Binding-site contacts:
Ligand atom CA2 contacts residue SER205 of chain 1.B at 2.4 Å.
Ligand atom O2 contacts residue GLU202 of chain 1.B at 3.6 Å.
Ligand atom CD contacts residue TYR47 of chain 1.B at 3.7 Å (hydrophobic).
Ligand atom C contacts residue TRP227 of chain 1.B at 3.6 Å (hydrophobic).
Ligand atom C11 contacts residue TRP50 of chain 1.B at 3.4 Å (hydrophobic).
Ligand atom CZ contacts residue ASP199 of chain 1.B at 3.4 Å.
Ligand atom O contacts residue TRP227 of chain 1.B at 3.3 Å.
Ligand atom C4 contacts residue GLU94 of chain 1.B at 3.3 Å.
Ligand atom NH1 contacts residue GLY238 of chain 1.B at 3.6 Å.
Ligand atom CG contacts residue ILE179 of chain 1.B at 3.5 Å (hydrophobic).
Ligand atom CB1 contacts residue HIS43 of chain 1.B at 3.3 Å.
Ligand atom C8 contacts residue SER205 of chain 1.B at 1.6 Å.
Ligand atom O3 contacts residue HIS43 of chain 1.B at 2.2 Å (h-bond).
Ligand atom N2 contacts residue HIS43 of chain 1.B at 3.5 Å (h-bond).
Ligand atom CZ contacts residue ALA200 of chain 1.B at 3.6 Å (hydrophobic).
Ligand atom N2 contacts residue SER226 of chain 1.B at 3.2 Å (h-bond).
Ligand atom NH1 contacts residue ASP199 of chain 1.B at 2.9 Å (salt-bridge).
Ligand atom C6 contacts residue ILE179 of chain 1.B at 3.7 Å (hydrophobic).
Ligand atom N2 contacts residue SER205 of chain 1.B at 3.0 Å (h-bond).
Ligand atom C31 contacts residue TRP50 of chain 1.B at 3.4 Å (hydrophobic).
Ligand atom CG contacts residue TRP227 of chain 1.B at 3.6 Å (hydrophobic).
Ligand atom CZ contacts residue GLY228 of chain 1.B at 3.7 Å.
Ligand atom C5 contacts residue ASN95 of chain 1.B at 3.6 Å.
Ligand atom CB2 contacts residue SER205 of chain 1.B at 2.6 Å.
Ligand atom C9 contacts residue SER205 of chain 1.B at 2.7 Å.
Ligand atom C41 contacts residue TRP50 of chain 1.B at 2.9 Å (hydrophobic).
Ligand atom C9 contacts residue HIS43 of chain 1.B at 3.3 Å.
Ligand atom NH1 contacts residue ALA200 of chain 1.B at 3.5 Å (h-bond).
Ligand atom CB contacts residue GLY228 of chain 1.B at 3.3 Å.
Ligand atom C1 contacts residue ILE179 of chain 1.B at 3.4 Å (hydrophobic).
Ligand atom O2 contacts residue GLY203 of chain 1.B at 3.1 Å (h-bond).
Ligand atom NH2 contacts residue ASP199 of chain 1.B at 2.5 Å (salt-bridge).
Ligand atom O3 contacts residue SER205 of chain 1.B at 2.3 Å (h-bond).
Ligand atom CA1 contacts residue SER226 of chain 1.B at 3.7 Å.
Ligand atom NH2 contacts residue GLY230 of chain 1.B at 2.7 Å (h-bond).
Ligand atom CG1 contacts residue TYR47 of chain 1.B at 3.5 Å (hydrophobic).
Ligand atom O contacts residue GLY228 of chain 1.B at 3.2 Å (h-bond).
Ligand atom CZ contacts residue GLY230 of chain 1.B at 3.7 Å.
Ligand atom O2 contacts residue SER205 of chain 1.B at 2.4 Å (h-bond).
Ligand atom C21 contacts residue TRP50 of chain 1.B at 2.9 Å (hydrophobic).

Sequence of chain 1.B:
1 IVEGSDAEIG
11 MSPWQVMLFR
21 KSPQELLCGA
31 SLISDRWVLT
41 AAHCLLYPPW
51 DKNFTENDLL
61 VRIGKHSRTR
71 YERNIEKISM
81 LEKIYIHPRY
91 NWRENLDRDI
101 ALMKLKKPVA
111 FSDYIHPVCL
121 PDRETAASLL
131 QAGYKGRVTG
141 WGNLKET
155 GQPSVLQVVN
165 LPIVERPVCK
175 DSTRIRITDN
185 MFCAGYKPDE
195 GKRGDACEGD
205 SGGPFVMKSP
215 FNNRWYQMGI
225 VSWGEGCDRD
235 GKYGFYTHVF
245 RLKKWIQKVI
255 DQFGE

A protein and the small-molecule ligand that binds it are described below.
Small molecule (SMILES): NC(=[NH2+])NCCC[C@@H]1NC(=O)[C@@H]2CCCN2C(=O)[C@@H](CCc2ccccc2)N[C@H](O)CCCCCCCN[C@H](O)C1=O